Sequence of chain 48.A:
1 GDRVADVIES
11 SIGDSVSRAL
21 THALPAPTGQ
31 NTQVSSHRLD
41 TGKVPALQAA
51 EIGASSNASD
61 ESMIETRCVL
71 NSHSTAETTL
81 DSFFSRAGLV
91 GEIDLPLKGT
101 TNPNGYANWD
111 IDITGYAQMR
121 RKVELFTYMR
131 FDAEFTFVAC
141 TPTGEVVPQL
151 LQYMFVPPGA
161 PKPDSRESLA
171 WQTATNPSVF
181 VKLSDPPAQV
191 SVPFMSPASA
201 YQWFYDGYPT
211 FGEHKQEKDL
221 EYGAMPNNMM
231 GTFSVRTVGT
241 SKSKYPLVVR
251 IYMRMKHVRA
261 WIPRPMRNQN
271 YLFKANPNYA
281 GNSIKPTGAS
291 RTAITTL

Sequence of chain 49.C:
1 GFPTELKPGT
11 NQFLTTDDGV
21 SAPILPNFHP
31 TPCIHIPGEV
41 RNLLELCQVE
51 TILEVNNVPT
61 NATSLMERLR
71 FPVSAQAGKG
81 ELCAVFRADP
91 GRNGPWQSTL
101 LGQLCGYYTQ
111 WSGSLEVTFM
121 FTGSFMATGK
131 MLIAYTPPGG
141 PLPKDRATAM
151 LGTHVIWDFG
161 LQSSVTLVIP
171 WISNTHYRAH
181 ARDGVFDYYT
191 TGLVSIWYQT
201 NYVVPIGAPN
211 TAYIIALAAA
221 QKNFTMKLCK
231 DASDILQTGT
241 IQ

Binding-site contacts:
Ligand atom N1 contacts residue ASP112 of chain 48.A at 3.9 Å.
Ligand atom C14 contacts residue MET195 of chain 48.A at 3.9 Å (hydrophobic).
Ligand atom C7 contacts residue TYR201 of chain 48.A at 3.8 Å (hydrophobic).
Ligand atom C15 contacts residue MET195 of chain 48.A at 3.8 Å (hydrophobic).
Ligand atom C13 contacts residue MET195 of chain 48.A at 3.9 Å (hydrophobic).
Ligand atom N5 contacts residue PHE137 of chain 48.A at 3.5 Å.
Ligand atom C19 contacts residue ILE24 of chain 48.C at 3.5 Å (hydrophobic).
Ligand atom N2 contacts residue TRP203 of chain 48.A at 3.9 Å.
Ligand atom N6 contacts residue PHE155 of chain 48.A at 3.8 Å.
Ligand atom C4 contacts residue TRP203 of chain 48.A at 4.0 Å (hydrophobic).
Ligand atom C18 contacts residue PHE155 of chain 48.A at 3.9 Å (hydrophobic).
Ligand atom O3 contacts residue ILE113 of chain 48.A at 3.0 Å (h-bond).
Ligand atom C16 contacts residue PHE155 of chain 48.A at 3.9 Å (hydrophobic).
Ligand atom C16 contacts residue ILE111 of chain 48.A at 3.5 Å (hydrophobic).
Ligand atom C14 contacts residue PHE135 of chain 48.A at 3.7 Å (hydrophobic).
Ligand atom O2 contacts residue PHE137 of chain 48.A at 4.0 Å.
Ligand atom C15 contacts residue VAL192 of chain 48.A at 3.2 Å (hydrophobic).
Ligand atom C2 contacts residue THR114 of chain 48.A at 3.6 Å.
Ligand atom O2 contacts residue PHE233 of chain 48.A at 3.0 Å.
Ligand atom C16 contacts residue PHE135 of chain 48.A at 3.4 Å (hydrophobic).
Ligand atom C17 contacts residue PHE135 of chain 48.A at 3.9 Å (hydrophobic).
Ligand atom N6 contacts residue ILE24 of chain 48.C at 3.9 Å.
Ligand atom N1 contacts residue THR114 of chain 48.A at 4.0 Å.
Ligand atom C14 contacts residue PHE155 of chain 48.A at 3.9 Å (hydrophobic).
Ligand atom N4 contacts residue TRP203 of chain 48.A at 3.6 Å (h-bond).
Ligand atom C3 contacts residue ASP112 of chain 48.A at 3.0 Å.
Ligand atom N5 contacts residue PHE233 of chain 48.A at 3.2 Å.
Ligand atom C7 contacts residue ASN228 of chain 48.A at 3.8 Å.
Ligand atom C13 contacts residue ILE111 of chain 48.A at 4.0 Å (hydrophobic).
Ligand atom C13 contacts residue PHE135 of chain 48.A at 3.4 Å (hydrophobic).
Ligand atom C5 contacts residue TRP203 of chain 48.A at 3.8 Å (hydrophobic).
Ligand atom O3 contacts residue ASP112 of chain 48.A at 3.6 Å.
Ligand atom C17 contacts residue PHE155 of chain 48.A at 3.7 Å (hydrophobic).
Ligand atom C8 contacts residue TYR201 of chain 48.A at 3.3 Å (hydrophobic).
Ligand atom C9 contacts residue ILE113 of chain 48.A at 3.7 Å (hydrophobic).
Ligand atom C12 contacts residue MET195 of chain 48.A at 3.8 Å (hydrophobic).
Ligand atom C19 contacts residue VAL192 of chain 48.A at 3.4 Å (hydrophobic).
Ligand atom C22 contacts residue VAL179 of chain 48.A at 3.4 Å (hydrophobic).
Ligand atom O1 contacts residue MET195 of chain 48.A at 3.2 Å.
Ligand atom C2 contacts residue ASP112 of chain 48.A at 2.8 Å.

Sequence of chain 48.C:
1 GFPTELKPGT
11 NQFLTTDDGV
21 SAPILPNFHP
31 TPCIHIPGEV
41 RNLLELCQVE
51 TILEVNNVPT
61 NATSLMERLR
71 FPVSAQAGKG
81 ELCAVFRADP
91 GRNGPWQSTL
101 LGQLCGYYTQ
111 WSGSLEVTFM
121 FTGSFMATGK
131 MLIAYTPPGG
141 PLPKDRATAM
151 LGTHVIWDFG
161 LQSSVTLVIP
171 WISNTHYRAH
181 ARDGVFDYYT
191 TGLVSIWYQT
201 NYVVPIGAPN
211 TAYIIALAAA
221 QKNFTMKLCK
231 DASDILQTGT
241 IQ

A small-molecule ligand and the protein it binds are described below.
Small molecule (SMILES): Cc1nc(-c2ccc(OCCCCCN3CCN(c4ccnc(N)c4)C3=O)cc2)no1